This protein binds this small molecule.
Small molecule (SMILES): CC(=O)N[C@@H]1[C@@H](O)[C@H](O)[C@@H](CO)O[C@H]1O

Sequence of chain 1.I:
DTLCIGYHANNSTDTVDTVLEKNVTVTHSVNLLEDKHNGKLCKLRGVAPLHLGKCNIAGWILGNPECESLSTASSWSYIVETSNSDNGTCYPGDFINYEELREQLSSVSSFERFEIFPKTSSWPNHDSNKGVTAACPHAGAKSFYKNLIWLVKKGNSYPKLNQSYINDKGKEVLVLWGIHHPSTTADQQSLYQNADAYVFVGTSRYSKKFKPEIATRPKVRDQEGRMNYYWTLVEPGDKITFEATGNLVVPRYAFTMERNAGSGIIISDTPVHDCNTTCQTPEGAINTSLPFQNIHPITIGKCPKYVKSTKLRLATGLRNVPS

Binding-site contacts:
Ligand atom C8 contacts residue ASN11 of chain 1.I at 3.6 Å.
Ligand atom C4 contacts residue ASN11 of chain 1.I at 4.2 Å.
Ligand atom O5 contacts residue ASN11 of chain 1.I at 2.4 Å (h-bond).
Ligand atom O7 contacts residue ASN11 of chain 1.I at 4.2 Å.
Ligand atom C1 contacts residue ASN11 of chain 1.I at 1.4 Å.
Ligand atom C8 contacts residue THR13 of chain 1.I at 3.6 Å.
Ligand atom C7 contacts residue ASN11 of chain 1.I at 3.8 Å.
Ligand atom C3 contacts residue ASN11 of chain 1.I at 3.8 Å.
Ligand atom N2 contacts residue ASN11 of chain 1.I at 2.9 Å (h-bond).
Ligand atom C2 contacts residue ASN11 of chain 1.I at 2.5 Å.
Ligand atom C8 contacts residue SER12 of chain 1.I at 3.8 Å.
Ligand atom C5 contacts residue ASN11 of chain 1.I at 3.7 Å.